A protein and the small-molecule ligand that binds it are described below.
Small molecule (SMILES): COc1cccc2[nH]c(C(=O)N[C@@H](CC(C)C)C(=O)N[C@@H](C[C@@H]3CCNC3=O)[C@H](O)CO)cc12

Binding-site contacts:
Ligand atom C4 contacts residue ALA189 of chain 1.A at 3.4 Å (hydrophobic).
Ligand atom C4 contacts residue THR188 of chain 1.A at 3.6 Å.
Ligand atom C3 contacts residue ALA189 of chain 1.A at 3.6 Å (hydrophobic).
Ligand atom C36 contacts residue HIS39 of chain 1.A at 3.4 Å.
Ligand atom O37 contacts residue CYS143 of chain 1.A at 3.0 Å (h-bond).
Ligand atom O13 contacts residue MET163 of chain 1.A at 3.1 Å.
Ligand atom N8 contacts residue GLU164 of chain 1.A at 2.7 Å (salt-bridge).
Ligand atom C18 contacts residue GLN187 of chain 1.A at 3.6 Å.
Ligand atom O2 contacts residue GLN187 of chain 1.A at 3.2 Å.
Ligand atom O37 contacts residue HIS39 of chain 1.A at 2.6 Å (h-bond).
Ligand atom C26 contacts residue CYS143 of chain 1.A at 3.4 Å (hydrophobic).
Ligand atom C15 contacts residue GLN187 of chain 1.A at 3.6 Å.
Ligand atom C17 contacts residue GLN187 of chain 1.A at 3.3 Å.
Ligand atom N14 contacts residue GLN187 of chain 1.A at 3.0 Å (h-bond).
Ligand atom C7 contacts residue GLU164 of chain 1.A at 3.4 Å.
Ligand atom C32 contacts residue HIS161 of chain 1.A at 3.5 Å.
Ligand atom C15 contacts residue HIS162 of chain 1.A at 3.3 Å.
Ligand atom N23 contacts residue CYS143 of chain 1.A at 3.1 Å (h-bond).
Ligand atom C1 contacts residue GLN187 of chain 1.A at 3.6 Å.
Ligand atom C21 contacts residue HIS162 of chain 1.A at 3.6 Å.
Ligand atom N31 contacts residue PHE138 of chain 1.A at 3.5 Å (h-bond).
Ligand atom O33 contacts residue HIS170 of chain 1.A at 3.4 Å.
Ligand atom O35 contacts residue SER142 of chain 1.A at 3.4 Å (h-bond).
Ligand atom C26 contacts residue SER142 of chain 1.A at 3.6 Å.
Ligand atom O33 contacts residue PHE138 of chain 1.A at 3.4 Å.
Ligand atom C24 contacts residue CYS143 of chain 1.A at 2.9 Å (hydrophobic).
Ligand atom N23 contacts residue HIS162 of chain 1.A at 3.0 Å (h-bond).
Ligand atom O2 contacts residue THR188 of chain 1.A at 3.0 Å (h-bond).
Ligand atom O33 contacts residue HIS161 of chain 1.A at 2.5 Å (h-bond).
Ligand atom O35 contacts residue GLY141 of chain 1.A at 3.4 Å (h-bond).
Ligand atom O35 contacts residue CYS143 of chain 1.A at 2.9 Å (h-bond).
Ligand atom C34 contacts residue CYS143 of chain 1.A at 1.9 Å (hydrophobic).
Ligand atom C10 contacts residue GLN187 of chain 1.A at 3.1 Å.
Ligand atom C3 contacts residue THR188 of chain 1.A at 3.4 Å.
Ligand atom C36 contacts residue CYS143 of chain 1.A at 2.4 Å (hydrophobic).
Ligand atom O13 contacts residue GLU164 of chain 1.A at 2.9 Å (salt-bridge).
Ligand atom C32 contacts residue GLU164 of chain 1.A at 3.6 Å.
Ligand atom C6 contacts residue PRO166 of chain 1.A at 3.6 Å (hydrophobic).
Ligand atom N31 contacts residue GLU164 of chain 1.A at 3.0 Å (salt-bridge).
Ligand atom C6 contacts residue GLU164 of chain 1.A at 3.6 Å.

Sequence of chain 1.A:
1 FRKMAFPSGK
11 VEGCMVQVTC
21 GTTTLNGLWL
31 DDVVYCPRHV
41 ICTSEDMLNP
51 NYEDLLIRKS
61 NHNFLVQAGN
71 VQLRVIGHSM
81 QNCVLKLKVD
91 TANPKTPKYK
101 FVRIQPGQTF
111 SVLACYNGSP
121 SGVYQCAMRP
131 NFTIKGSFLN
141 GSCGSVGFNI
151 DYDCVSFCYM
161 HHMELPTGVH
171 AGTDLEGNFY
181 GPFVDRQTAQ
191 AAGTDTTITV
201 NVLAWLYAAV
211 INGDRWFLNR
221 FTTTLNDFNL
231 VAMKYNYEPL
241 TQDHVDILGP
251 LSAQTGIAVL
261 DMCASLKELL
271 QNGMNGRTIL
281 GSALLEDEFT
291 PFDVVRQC